Binding-site contacts:
Ligand atom C8 contacts residue TYR85 of chain 57.E at 3.8 Å (hydrophobic).
Ligand atom C6 contacts residue TYR85 of chain 57.E at 3.4 Å (hydrophobic).
Ligand atom N7 contacts residue THR45 of chain 57.E at 2.5 Å (h-bond).
Ligand atom N7 contacts residue TYR85 of chain 57.E at 3.7 Å.
Ligand atom C6 contacts residue VAL29 of chain 57.E at 4.1 Å (hydrophobic).
Ligand atom C4 contacts residue LYS61 of chain 57.E at 3.7 Å.
Ligand atom C2 contacts residue SER47 of chain 57.E at 3.4 Å.
Ligand atom N1 contacts residue THR59 of chain 57.E at 3.5 Å.
Ligand atom C4 contacts residue TYR85 of chain 57.E at 3.8 Å (hydrophobic).
Ligand atom N6 contacts residue SER47 of chain 57.E at 4.1 Å.
Ligand atom OP2 contacts residue GLU63 of chain 57.E at 3.6 Å (salt-bridge).
Ligand atom C6 contacts residue SER47 of chain 57.E at 3.9 Å.
Ligand atom C6 contacts residue THR45 of chain 57.E at 3.1 Å.
Ligand atom OP2 contacts residue LYS43 of chain 57.E at 2.7 Å (salt-bridge).
Ligand atom N1 contacts residue TYR85 of chain 57.E at 3.5 Å.
Ligand atom C2 contacts residue THR59 of chain 57.E at 4.1 Å.
Ligand atom C8 contacts residue LYS61 of chain 57.E at 3.7 Å.
Ligand atom P contacts residue TYR85 of chain 57.E at 3.7 Å.
Ligand atom N6 contacts residue LYS61 of chain 57.E at 4.1 Å.
Ligand atom OP1 contacts residue LYS43 of chain 57.E at 2.9 Å (salt-bridge).
Ligand atom N9 contacts residue TYR85 of chain 57.E at 4.0 Å.
Ligand atom P contacts residue LYS43 of chain 57.E at 3.2 Å.
Ligand atom N6 contacts residue THR45 of chain 57.E at 2.5 Å (h-bond).
Ligand atom N7 contacts residue LYS61 of chain 57.E at 3.7 Å.
Ligand atom N6 contacts residue CYS46 of chain 57.E at 3.4 Å (h-bond).
Ligand atom C5' contacts residue TYR85 of chain 57.E at 4.0 Å (hydrophobic).
Ligand atom C5 contacts residue LYS61 of chain 57.E at 3.7 Å.
Ligand atom N6 contacts residue THR91 of chain 8.E at 3.5 Å (h-bond).
Ligand atom OP1 contacts residue TYR85 of chain 57.E at 3.5 Å (h-bond).
Ligand atom C5 contacts residue THR45 of chain 57.E at 3.1 Å.
Ligand atom C5 contacts residue VAL29 of chain 57.E at 4.0 Å (hydrophobic).
Ligand atom C5 contacts residue TYR85 of chain 57.E at 3.5 Å (hydrophobic).
Ligand atom C8 contacts residue THR45 of chain 57.E at 3.8 Å.
Ligand atom C6 contacts residue THR59 of chain 57.E at 3.6 Å.
Ligand atom N1 contacts residue SER47 of chain 57.E at 2.9 Å (h-bond).
Ligand atom O6 contacts residue LYS61 of chain 57.E at 3.0 Å (salt-bridge).
Ligand atom N9 contacts residue LYS61 of chain 57.E at 3.7 Å.
Ligand atom N6 contacts residue THR59 of chain 57.E at 2.8 Å (h-bond).
Ligand atom C6 contacts residue LYS61 of chain 57.E at 3.8 Å.
Ligand atom N6 contacts residue TYR85 of chain 57.E at 3.4 Å.

Sequence of chain 57.E:
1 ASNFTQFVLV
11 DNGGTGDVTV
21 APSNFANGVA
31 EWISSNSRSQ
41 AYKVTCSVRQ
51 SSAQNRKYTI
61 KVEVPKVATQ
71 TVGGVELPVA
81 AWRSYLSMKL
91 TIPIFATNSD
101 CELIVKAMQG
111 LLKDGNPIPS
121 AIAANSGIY

The small molecule below binds the protein below.
Small molecule (SMILES): Nc1nc(=O)c2ncn([C@@H]3O[C@H](CO[P](=O)(O)O[C@H]4[C@@H](O)[C@H](n5cnc6c(N)ncnc65)O[C@@H]4CO[P](=O)(O)O[C@@H]4[C@@H](O)[C@H](n5cnc6c(N)ncnc65)O[C@@H]4COP(=O)=O)[C@@H](O)[C@H]3O)c2[nH]1

Sequence of chain 8.E:
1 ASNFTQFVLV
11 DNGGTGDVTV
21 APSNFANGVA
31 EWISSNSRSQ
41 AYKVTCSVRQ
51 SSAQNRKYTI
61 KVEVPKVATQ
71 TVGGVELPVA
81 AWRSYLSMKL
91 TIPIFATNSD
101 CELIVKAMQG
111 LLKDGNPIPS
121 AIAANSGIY